The small molecule below binds the protein below.
Small molecule (SMILES): Cc1cc(CCCCCCCOc2ccc(C3=N[C@@H](C)CO3)cc2Cl)on1

Sequence of chain 40.C:
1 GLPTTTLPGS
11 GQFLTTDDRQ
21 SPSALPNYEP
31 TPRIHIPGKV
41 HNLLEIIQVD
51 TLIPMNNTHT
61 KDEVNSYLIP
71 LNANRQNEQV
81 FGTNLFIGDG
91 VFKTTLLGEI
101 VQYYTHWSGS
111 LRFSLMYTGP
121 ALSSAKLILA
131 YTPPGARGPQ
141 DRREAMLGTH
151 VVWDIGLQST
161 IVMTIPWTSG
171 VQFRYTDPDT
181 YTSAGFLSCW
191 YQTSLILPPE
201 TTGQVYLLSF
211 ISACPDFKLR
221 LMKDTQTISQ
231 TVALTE

Sequence of chain 39.C:
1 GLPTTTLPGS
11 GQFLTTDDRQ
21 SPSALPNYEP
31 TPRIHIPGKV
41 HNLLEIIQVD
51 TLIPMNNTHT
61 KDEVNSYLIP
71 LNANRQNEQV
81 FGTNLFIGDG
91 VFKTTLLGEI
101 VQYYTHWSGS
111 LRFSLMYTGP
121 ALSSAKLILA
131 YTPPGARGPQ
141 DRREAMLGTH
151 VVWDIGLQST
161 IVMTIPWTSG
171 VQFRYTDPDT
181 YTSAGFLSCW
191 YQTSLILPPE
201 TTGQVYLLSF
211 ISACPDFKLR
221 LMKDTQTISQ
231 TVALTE

Sequence of chain 39.A:
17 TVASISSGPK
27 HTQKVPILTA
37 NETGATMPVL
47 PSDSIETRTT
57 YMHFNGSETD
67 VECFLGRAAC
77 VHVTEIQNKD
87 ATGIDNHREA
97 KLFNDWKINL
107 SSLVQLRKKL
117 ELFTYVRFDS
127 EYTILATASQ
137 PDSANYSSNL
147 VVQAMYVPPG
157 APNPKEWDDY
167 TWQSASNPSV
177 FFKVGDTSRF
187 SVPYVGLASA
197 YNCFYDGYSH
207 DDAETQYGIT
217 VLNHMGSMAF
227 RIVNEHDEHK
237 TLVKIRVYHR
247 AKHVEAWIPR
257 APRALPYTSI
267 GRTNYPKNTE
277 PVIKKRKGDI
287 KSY

Binding-site contacts:
Ligand atom O1 contacts residue VAL188 of chain 39.A at 3.8 Å.
Ligand atom C31 contacts residue PRO174 of chain 39.A at 3.3 Å (hydrophobic).
Ligand atom C6C contacts residue VAL191 of chain 39.A at 3.3 Å (hydrophobic).
Ligand atom C31 contacts residue VAL176 of chain 39.A at 3.3 Å (hydrophobic).
Ligand atom C1C contacts residue TYR152 of chain 39.A at 3.9 Å (hydrophobic).
Ligand atom C5A contacts residue VAL122 of chain 39.A at 3.9 Å (hydrophobic).
Ligand atom N3A contacts residue ASN219 of chain 39.A at 3.4 Å (h-bond).
Ligand atom C4A contacts residue ASN198 of chain 39.A at 3.9 Å.
Ligand atom C3C contacts residue TYR128 of chain 39.A at 3.6 Å (hydrophobic).
Ligand atom CL1 contacts residue ASN105 of chain 39.A at 3.3 Å.
Ligand atom N2 contacts residue ALA24 of chain 39.C at 3.1 Å.
Ligand atom C5 contacts residue TYR152 of chain 39.A at 3.6 Å (hydrophobic).
Ligand atom CM1 contacts residue CYS199 of chain 39.A at 3.8 Å (hydrophobic).
Ligand atom C31 contacts residue SER175 of chain 39.A at 3.5 Å.
Ligand atom O1 contacts residue ALA24 of chain 39.C at 3.4 Å.
Ligand atom O1 contacts residue PHE186 of chain 39.A at 3.8 Å.
Ligand atom C5 contacts residue PHE186 of chain 39.A at 3.7 Å (hydrophobic).
Ligand atom C5C contacts residue TYR128 of chain 39.A at 3.7 Å (hydrophobic).
Ligand atom C4 contacts residue PHE186 of chain 39.A at 3.7 Å (hydrophobic).
Ligand atom C5A contacts residue CYS199 of chain 39.A at 3.9 Å (hydrophobic).
Ligand atom O1B contacts residue MET221 of chain 39.A at 3.8 Å.
Ligand atom C7C contacts residue TYR128 of chain 39.A at 3.5 Å (hydrophobic).
Ligand atom C3C contacts residue VAL188 of chain 39.A at 3.3 Å (hydrophobic).
Ligand atom O1 contacts residue TYR152 of chain 39.A at 3.9 Å.
Ligand atom C2C contacts residue VAL188 of chain 39.A at 2.8 Å (hydrophobic).
Ligand atom C5C contacts residue ILE104 of chain 39.A at 4.0 Å (hydrophobic).
Ligand atom C3 contacts residue PRO174 of chain 39.A at 3.7 Å (hydrophobic).
Ligand atom C2B contacts residue TYR197 of chain 39.A at 3.3 Å (hydrophobic).
Ligand atom C3 contacts residue PHE186 of chain 39.A at 3.9 Å (hydrophobic).
Ligand atom C4 contacts residue TYR152 of chain 39.A at 3.7 Å (hydrophobic).
Ligand atom C31 contacts residue ALA150 of chain 39.A at 3.5 Å (hydrophobic).
Ligand atom C4B contacts residue LEU106 of chain 39.A at 3.7 Å (hydrophobic).
Ligand atom CL1 contacts residue ILE104 of chain 39.A at 3.6 Å.
Ligand atom N2 contacts residue PHE186 of chain 39.A at 4.0 Å.
Ligand atom N2 contacts residue PRO174 of chain 39.A at 3.7 Å.
Ligand atom O1A contacts residue VAL122 of chain 39.A at 4.0 Å.
Ligand atom C4C contacts residue TYR152 of chain 39.A at 3.9 Å (hydrophobic).
Ligand atom C3B contacts residue LEU106 of chain 39.A at 3.8 Å (hydrophobic).
Ligand atom C3B contacts residue TYR197 of chain 39.A at 3.3 Å (hydrophobic).
Ligand atom CL1 contacts residue MET221 of chain 39.A at 3.8 Å.